Binding-site contacts:
Ligand atom C5' contacts residue ASN1106 of chain 1.A at 4.0 Å.
Ligand atom OP1 contacts residue LYS1112 of chain 1.A at 4.3 Å.
Ligand atom OP1 contacts residue ARG1391 of chain 1.A at 4.0 Å.
Ligand atom OP1 contacts residue ALA1108 of chain 1.A at 3.9 Å.
Ligand atom C8 contacts residue ASP505 of chain 1.B at 2.8 Å.
Ligand atom C4' contacts residue ASP505 of chain 1.B at 4.0 Å.
Ligand atom C6 contacts residue ARG504 of chain 1.B at 4.2 Å.
Ligand atom N9 contacts residue ASP505 of chain 1.B at 4.0 Å.
Ligand atom O4' contacts residue HIS1387 of chain 1.A at 3.6 Å.
Ligand atom OP1 contacts residue HIS1387 of chain 1.A at 4.5 Å.
Ligand atom O5' contacts residue LEU508 of chain 1.B at 3.2 Å.
Ligand atom N4 contacts residue ARG504 of chain 1.B at 3.0 Å (salt-bridge).
Ligand atom C2' contacts residue ASP505 of chain 1.B at 4.1 Å.
Ligand atom C5' contacts residue HIS1387 of chain 1.A at 3.1 Å.
Ligand atom C5 contacts residue ASP505 of chain 1.B at 4.2 Å.
Ligand atom O5' contacts residue ASP505 of chain 1.B at 3.0 Å (salt-bridge).
Ligand atom C3' contacts residue ASP505 of chain 1.B at 4.4 Å.
Ligand atom O4' contacts residue ASP505 of chain 1.B at 3.7 Å.
Ligand atom N6 contacts residue ARG504 of chain 1.B at 3.1 Å (salt-bridge).
Ligand atom O3' contacts residue HIS1387 of chain 1.A at 3.8 Å.
Ligand atom O4' contacts residue LYS1102 of chain 1.A at 3.9 Å.
Ligand atom C4 contacts residue ARG504 of chain 1.B at 4.3 Å.
Ligand atom N7 contacts residue ARG504 of chain 1.B at 4.0 Å.
Ligand atom C5 contacts residue ARG504 of chain 1.B at 4.4 Å.
Ligand atom OP1 contacts residue GLU833 of chain 1.A at 4.5 Å.
Ligand atom N4 contacts residue ASP505 of chain 1.B at 4.3 Å.
Ligand atom C4' contacts residue LYS1102 of chain 1.A at 3.6 Å.
Ligand atom C5' contacts residue ASP505 of chain 1.B at 3.0 Å.
Ligand atom C1' contacts residue ASP505 of chain 1.B at 4.3 Å.
Ligand atom N7 contacts residue ASP505 of chain 1.B at 2.8 Å (salt-bridge).
Ligand atom C5' contacts residue LYS1102 of chain 1.A at 3.4 Å.
Ligand atom C4' contacts residue HIS1387 of chain 1.A at 3.2 Å.
Ligand atom O5' contacts residue HIS1387 of chain 1.A at 4.3 Å.
Ligand atom C5 contacts residue ASP505 of chain 1.B at 4.1 Å.

Sequence of chain 1.B:
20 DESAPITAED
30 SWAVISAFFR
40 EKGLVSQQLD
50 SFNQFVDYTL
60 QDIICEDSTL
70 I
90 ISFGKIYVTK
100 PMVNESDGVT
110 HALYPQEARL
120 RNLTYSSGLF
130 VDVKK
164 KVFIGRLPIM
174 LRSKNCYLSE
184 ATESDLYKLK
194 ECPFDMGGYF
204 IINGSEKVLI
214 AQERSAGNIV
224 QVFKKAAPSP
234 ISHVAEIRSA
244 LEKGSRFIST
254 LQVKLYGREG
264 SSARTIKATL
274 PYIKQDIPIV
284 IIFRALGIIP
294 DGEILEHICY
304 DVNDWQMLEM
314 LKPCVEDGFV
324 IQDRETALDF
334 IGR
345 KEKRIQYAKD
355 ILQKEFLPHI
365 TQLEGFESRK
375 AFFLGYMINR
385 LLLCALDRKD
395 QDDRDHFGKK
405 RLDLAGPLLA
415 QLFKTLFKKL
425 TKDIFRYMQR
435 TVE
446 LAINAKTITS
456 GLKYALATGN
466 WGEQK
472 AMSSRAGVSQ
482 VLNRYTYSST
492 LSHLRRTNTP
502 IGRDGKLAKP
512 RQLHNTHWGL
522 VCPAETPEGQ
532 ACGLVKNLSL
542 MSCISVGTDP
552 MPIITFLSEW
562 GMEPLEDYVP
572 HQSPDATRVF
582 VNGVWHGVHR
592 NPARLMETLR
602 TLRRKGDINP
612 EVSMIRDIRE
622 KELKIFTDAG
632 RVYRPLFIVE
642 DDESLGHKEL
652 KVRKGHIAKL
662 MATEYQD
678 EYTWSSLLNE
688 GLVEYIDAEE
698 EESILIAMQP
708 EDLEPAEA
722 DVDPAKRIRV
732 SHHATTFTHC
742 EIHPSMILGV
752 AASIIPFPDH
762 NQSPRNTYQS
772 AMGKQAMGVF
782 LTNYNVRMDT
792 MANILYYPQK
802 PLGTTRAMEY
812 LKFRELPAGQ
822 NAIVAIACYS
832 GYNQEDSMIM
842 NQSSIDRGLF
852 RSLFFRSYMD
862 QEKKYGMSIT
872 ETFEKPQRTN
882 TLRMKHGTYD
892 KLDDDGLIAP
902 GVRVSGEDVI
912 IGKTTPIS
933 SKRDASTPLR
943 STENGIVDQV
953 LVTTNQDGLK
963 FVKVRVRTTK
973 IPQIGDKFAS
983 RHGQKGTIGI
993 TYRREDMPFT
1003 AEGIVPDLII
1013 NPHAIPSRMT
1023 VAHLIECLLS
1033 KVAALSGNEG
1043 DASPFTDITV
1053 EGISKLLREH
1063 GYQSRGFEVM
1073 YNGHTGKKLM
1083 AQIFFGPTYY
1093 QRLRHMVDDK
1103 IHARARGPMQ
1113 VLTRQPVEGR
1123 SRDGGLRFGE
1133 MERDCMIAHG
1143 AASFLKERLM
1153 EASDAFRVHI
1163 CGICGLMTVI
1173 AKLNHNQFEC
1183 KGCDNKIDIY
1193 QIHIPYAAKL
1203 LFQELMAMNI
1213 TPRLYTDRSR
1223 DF

A small-molecule ligand and the protein it binds are described below.
Small molecule (SMILES): Cc1cn([C@H]2C[C@H](O[P](=O)(O)OC[C@H]3O[C@@H](n4cc(C)c(=O)[nH]c4=O)C[C@@H]3O)[C@@H](CO[P](=O)(O)O[C@H]3C[C@H](n4ccc(N)nc4=O)O[C@@H]3CO[P](=O)(O)O[C@H]3C[C@H](n4cnc5c(N)ncnc54)O[C@@H]3CO[P](=O)(O)O[C@H]3C[C@H](n4cc(C)c(=O)[nH]c4=O)O[C@@H]3CO[P](=O)(O)O[C@H]3C[C@H](n4ccc(N)nc4=O)O[C@@H]3CO[P](=O)(O)O[C@H]3C[C@H](n4cnc5c(N)ncnc54)O[C@@H]3CO)O2)c(=O)[nH]c1=O

Sequence of chain 1.A:
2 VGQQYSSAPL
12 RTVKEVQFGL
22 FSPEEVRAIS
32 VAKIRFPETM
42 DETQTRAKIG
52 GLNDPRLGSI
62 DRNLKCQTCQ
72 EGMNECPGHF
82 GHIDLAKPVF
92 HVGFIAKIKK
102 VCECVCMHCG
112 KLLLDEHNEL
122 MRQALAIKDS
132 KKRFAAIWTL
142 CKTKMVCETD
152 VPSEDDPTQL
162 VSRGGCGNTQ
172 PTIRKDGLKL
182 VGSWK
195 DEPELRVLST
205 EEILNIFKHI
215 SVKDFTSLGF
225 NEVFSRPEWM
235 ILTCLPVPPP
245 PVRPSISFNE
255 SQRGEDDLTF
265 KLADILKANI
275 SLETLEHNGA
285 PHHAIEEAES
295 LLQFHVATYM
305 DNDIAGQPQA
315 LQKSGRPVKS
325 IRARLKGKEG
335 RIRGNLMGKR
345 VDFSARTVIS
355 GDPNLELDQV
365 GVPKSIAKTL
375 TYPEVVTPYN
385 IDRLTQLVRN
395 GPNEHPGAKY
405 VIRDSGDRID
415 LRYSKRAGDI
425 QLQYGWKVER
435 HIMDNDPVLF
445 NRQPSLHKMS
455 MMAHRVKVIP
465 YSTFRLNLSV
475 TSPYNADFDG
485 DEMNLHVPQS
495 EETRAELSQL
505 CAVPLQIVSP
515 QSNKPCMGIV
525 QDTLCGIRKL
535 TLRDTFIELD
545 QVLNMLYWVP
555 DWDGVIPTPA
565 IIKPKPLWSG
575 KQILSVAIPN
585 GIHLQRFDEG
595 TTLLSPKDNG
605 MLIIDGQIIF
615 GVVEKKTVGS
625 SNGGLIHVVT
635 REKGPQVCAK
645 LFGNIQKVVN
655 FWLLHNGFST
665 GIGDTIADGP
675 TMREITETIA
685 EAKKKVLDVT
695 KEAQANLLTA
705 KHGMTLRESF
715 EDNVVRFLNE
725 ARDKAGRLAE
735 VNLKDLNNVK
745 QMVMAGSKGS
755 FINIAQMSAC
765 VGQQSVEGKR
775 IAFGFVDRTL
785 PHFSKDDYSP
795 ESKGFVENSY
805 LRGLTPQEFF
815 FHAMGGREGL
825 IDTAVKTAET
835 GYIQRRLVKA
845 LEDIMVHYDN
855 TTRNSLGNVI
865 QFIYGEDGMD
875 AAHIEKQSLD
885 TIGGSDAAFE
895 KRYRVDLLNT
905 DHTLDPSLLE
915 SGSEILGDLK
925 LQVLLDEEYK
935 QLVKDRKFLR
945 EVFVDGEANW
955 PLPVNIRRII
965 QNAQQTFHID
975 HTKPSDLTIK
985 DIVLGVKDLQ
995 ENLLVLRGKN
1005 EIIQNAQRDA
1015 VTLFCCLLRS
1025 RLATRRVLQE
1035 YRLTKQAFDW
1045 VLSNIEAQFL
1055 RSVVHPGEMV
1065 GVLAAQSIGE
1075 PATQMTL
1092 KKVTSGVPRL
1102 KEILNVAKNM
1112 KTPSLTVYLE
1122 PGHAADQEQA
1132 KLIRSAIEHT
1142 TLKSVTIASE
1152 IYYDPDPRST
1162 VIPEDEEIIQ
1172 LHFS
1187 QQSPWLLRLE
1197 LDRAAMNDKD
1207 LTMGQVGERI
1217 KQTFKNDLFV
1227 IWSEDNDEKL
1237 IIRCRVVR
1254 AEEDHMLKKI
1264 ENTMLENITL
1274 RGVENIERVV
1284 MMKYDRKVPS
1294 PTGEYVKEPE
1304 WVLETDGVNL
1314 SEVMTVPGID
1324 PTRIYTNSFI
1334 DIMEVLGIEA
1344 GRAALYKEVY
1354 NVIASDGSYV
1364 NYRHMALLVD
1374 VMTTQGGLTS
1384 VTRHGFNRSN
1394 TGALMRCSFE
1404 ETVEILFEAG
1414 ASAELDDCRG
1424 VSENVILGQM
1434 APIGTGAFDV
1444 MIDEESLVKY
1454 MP